The protein below binds the small molecule below.
Small molecule (SMILES): O=C(Cc1cccc(C#Cc2cccnc2)c1)Nc1cccc(C(F)(F)F)c1

Sequence of chain 1.A:
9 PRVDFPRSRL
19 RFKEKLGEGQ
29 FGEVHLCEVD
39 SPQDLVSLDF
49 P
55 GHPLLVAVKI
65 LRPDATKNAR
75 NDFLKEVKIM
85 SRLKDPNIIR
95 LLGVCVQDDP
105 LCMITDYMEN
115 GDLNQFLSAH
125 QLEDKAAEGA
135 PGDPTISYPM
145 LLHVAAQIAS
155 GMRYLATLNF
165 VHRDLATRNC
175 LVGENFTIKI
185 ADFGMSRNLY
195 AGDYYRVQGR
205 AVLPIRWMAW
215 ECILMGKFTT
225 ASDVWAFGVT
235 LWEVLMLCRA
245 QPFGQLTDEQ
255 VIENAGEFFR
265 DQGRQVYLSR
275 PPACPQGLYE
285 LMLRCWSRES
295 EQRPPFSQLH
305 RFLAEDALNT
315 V

Binding-site contacts:
Ligand atom F19 contacts residue ILE93 of chain 1.A at 3.3 Å.
Ligand atom C13 contacts residue GLU80 of chain 1.A at 3.4 Å.
Ligand atom C2 contacts residue LYS63 of chain 1.A at 3.6 Å.
Ligand atom C9 contacts residue GLU80 of chain 1.A at 3.7 Å.
Ligand atom N25 contacts residue ASP110 of chain 1.A at 3.7 Å.
Ligand atom O11 contacts residue ASP186 of chain 1.A at 3.0 Å (salt-bridge).
Ligand atom N10 contacts residue GLU80 of chain 1.A at 2.9 Å (salt-bridge).
Ligand atom F21 contacts residue ASP186 of chain 1.A at 3.6 Å.
Ligand atom N25 contacts residue MET112 of chain 1.A at 3.0 Å (h-bond).
Ligand atom C17 contacts residue ASP186 of chain 1.A at 3.5 Å.
Ligand atom C5 contacts residue ILE93 of chain 1.A at 3.7 Å (hydrophobic).
Ligand atom C8 contacts residue ASP186 of chain 1.A at 3.5 Å.
Ligand atom F21 contacts residue ILE184 of chain 1.A at 3.9 Å.
Ligand atom N10 contacts residue ASP186 of chain 1.A at 3.3 Å (salt-bridge).
Ligand atom C12 contacts residue GLU80 of chain 1.A at 3.6 Å.
Ligand atom O11 contacts residue ALA185 of chain 1.A at 3.4 Å.
Ligand atom N10 contacts residue MET84 of chain 1.A at 3.5 Å (h-bond).
Ligand atom F20 contacts residue PHE164 of chain 1.A at 3.9 Å.
Ligand atom C24 contacts residue ASP110 of chain 1.A at 3.5 Å.
Ligand atom C2 contacts residue MET84 of chain 1.A at 3.8 Å (hydrophobic).
Ligand atom C23 contacts residue ALA61 of chain 1.A at 3.9 Å (hydrophobic).
Ligand atom C6 contacts residue PHE187 of chain 1.A at 3.8 Å (hydrophobic).
Ligand atom C16 contacts residue ASP186 of chain 1.A at 3.8 Å.
Ligand atom F21 contacts residue ALA185 of chain 1.A at 3.1 Å.
Ligand atom F20 contacts residue LEU87 of chain 1.A at 3.4 Å.
Ligand atom C4 contacts residue THR109 of chain 1.A at 3.6 Å.
Ligand atom F21 contacts residue HIS166 of chain 1.A at 3.5 Å.
Ligand atom C12 contacts residue ASP186 of chain 1.A at 3.8 Å.
Ligand atom C24 contacts residue ALA61 of chain 1.A at 3.5 Å (hydrophobic).
Ligand atom C12 contacts residue MET84 of chain 1.A at 3.8 Å (hydrophobic).
Ligand atom C3 contacts residue LYS63 of chain 1.A at 3.8 Å.
Ligand atom C18 contacts residue LEU87 of chain 1.A at 3.9 Å (hydrophobic).
Ligand atom F19 contacts residue ILE92 of chain 1.A at 3.5 Å.
Ligand atom C8 contacts residue GLU80 of chain 1.A at 3.6 Å.
Ligand atom C9 contacts residue ASP186 of chain 1.A at 3.0 Å.
Ligand atom C26 contacts residue MET112 of chain 1.A at 3.5 Å (hydrophobic).
Ligand atom C24 contacts residue LEU175 of chain 1.A at 3.9 Å (hydrophobic).
Ligand atom C6 contacts residue ILE93 of chain 1.A at 3.8 Å (hydrophobic).
Ligand atom C7 contacts residue THR109 of chain 1.A at 3.8 Å.
Ligand atom F19 contacts residue LEU87 of chain 1.A at 3.5 Å.